Binding-site contacts:
Ligand atom O6 contacts residue TRP323 of chain 1.B at 3.6 Å.
Ligand atom O1 contacts residue TRP323 of chain 1.B at 3.5 Å.
Ligand atom C3 contacts residue ARG324 of chain 1.B at 4.0 Å.
Ligand atom C2 contacts residue HIS340 of chain 1.B at 3.4 Å.
Ligand atom C1 contacts residue GLU175 of chain 1.B at 3.4 Å.
Ligand atom O1 contacts residue GLU175 of chain 1.B at 3.8 Å.
Ligand atom O2 contacts residue HIS340 of chain 1.B at 2.7 Å (h-bond).
Ligand atom C5 contacts residue TRP125 of chain 1.B at 3.8 Å (hydrophobic).
Ligand atom O4 contacts residue TRP125 of chain 1.B at 3.8 Å.
Ligand atom C6 contacts residue GLU84 of chain 1.B at 3.5 Å.
Ligand atom O3 contacts residue TRP125 of chain 1.B at 3.7 Å.
Ligand atom C5 contacts residue TRP323 of chain 1.B at 3.7 Å (hydrophobic).
Ligand atom C2 contacts residue ARG324 of chain 1.B at 4.1 Å.
Ligand atom C3 contacts residue HIS106 of chain 1.B at 3.6 Å.
Ligand atom O2 contacts residue GLU175 of chain 1.B at 2.9 Å (salt-bridge).
Ligand atom O6 contacts residue ALA288 of chain 1.B at 3.7 Å.
Ligand atom C6 contacts residue LEU76 of chain 1.B at 3.8 Å (hydrophobic).
Ligand atom C4 contacts residue TRP323 of chain 1.B at 3.8 Å (hydrophobic).
Ligand atom C1 contacts residue TYR248 of chain 1.B at 3.5 Å (hydrophobic).
Ligand atom O5 contacts residue TRP323 of chain 1.B at 2.9 Å (h-bond).
Ligand atom C2 contacts residue TRP323 of chain 1.B at 4.0 Å (hydrophobic).
Ligand atom C3 contacts residue TRP323 of chain 1.B at 4.0 Å (hydrophobic).
Ligand atom O3 contacts residue ARG324 of chain 1.B at 3.0 Å (salt-bridge).
Ligand atom C1 contacts residue TRP323 of chain 1.B at 3.5 Å (hydrophobic).
Ligand atom O3 contacts residue HIS106 of chain 1.B at 2.9 Å (h-bond).
Ligand atom C4 contacts residue ARG324 of chain 1.B at 4.0 Å.
Ligand atom C6 contacts residue HIS106 of chain 1.B at 4.0 Å.
Ligand atom O6 contacts residue GLU84 of chain 1.B at 2.7 Å (salt-bridge).
Ligand atom O2 contacts residue ARG324 of chain 1.B at 2.9 Å (salt-bridge).
Ligand atom O4 contacts residue TRP323 of chain 1.B at 3.0 Å (h-bond).
Ligand atom O1 contacts residue TYR248 of chain 1.B at 2.9 Å (h-bond).
Ligand atom O2 contacts residue TRP323 of chain 1.B at 3.3 Å (h-bond).
Ligand atom C6 contacts residue TRP323 of chain 1.B at 4.0 Å (hydrophobic).
Ligand atom C2 contacts residue GLU175 of chain 1.B at 3.4 Å.
Ligand atom C5 contacts residue TRP323 of chain 1.B at 4.1 Å (hydrophobic).
Ligand atom C6 contacts residue TRP323 of chain 1.B at 4.0 Å (hydrophobic).
Ligand atom C2 contacts residue HIS106 of chain 1.B at 4.1 Å.
Ligand atom O5 contacts residue TYR248 of chain 1.B at 3.3 Å.
Ligand atom C5 contacts residue TYR248 of chain 1.B at 4.0 Å (hydrophobic).
Ligand atom C6 contacts residue TRP342 of chain 1.B at 3.5 Å (hydrophobic).

Sequence of chain 1.B:
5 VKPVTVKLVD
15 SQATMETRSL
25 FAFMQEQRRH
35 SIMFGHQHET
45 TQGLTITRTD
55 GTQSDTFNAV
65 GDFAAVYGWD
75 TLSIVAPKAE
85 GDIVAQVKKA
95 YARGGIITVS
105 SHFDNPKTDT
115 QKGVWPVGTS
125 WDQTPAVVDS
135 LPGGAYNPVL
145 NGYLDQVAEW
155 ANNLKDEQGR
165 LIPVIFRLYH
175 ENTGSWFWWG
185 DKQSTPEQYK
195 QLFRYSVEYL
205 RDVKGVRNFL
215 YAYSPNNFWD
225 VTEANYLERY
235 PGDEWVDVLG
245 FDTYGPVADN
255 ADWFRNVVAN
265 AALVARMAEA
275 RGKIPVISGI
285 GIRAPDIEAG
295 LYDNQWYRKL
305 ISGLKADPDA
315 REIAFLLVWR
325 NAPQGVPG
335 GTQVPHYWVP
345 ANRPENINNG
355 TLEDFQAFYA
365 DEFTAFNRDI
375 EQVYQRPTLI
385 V

This small molecule binds to this protein.
Small molecule (SMILES): O=C1O[C@H](CO)[C@@H](O[C@@H]2O[C@H](CO)[C@@H](O)[C@H](O)[C@@H]2O)[C@H](O)[C@@H]1O